Binding-site contacts:
Ligand atom O6 contacts residue GLU445 of chain 1.B at 2.6 Å (salt-bridge).
Ligand atom C3 contacts residue GLN34 of chain 1.B at 3.7 Å.
Ligand atom O4 contacts residue TRP438 of chain 1.B at 3.1 Å.
Ligand atom C2 contacts residue GOL1 of chain 1.K at 3.6 Å.
Ligand atom C6 contacts residue PHE454 of chain 1.B at 3.6 Å (hydrophobic).
Ligand atom C5 contacts residue TYR320 of chain 1.B at 3.2 Å (hydrophobic).
Ligand atom O3 contacts residue HIS135 of chain 1.B at 3.0 Å.
Ligand atom F2 contacts residue HIS135 of chain 1.B at 3.1 Å.
Ligand atom C5 contacts residue TRP438 of chain 1.B at 3.7 Å (hydrophobic).
Ligand atom C2 contacts residue GLU391 of chain 1.B at 2.3 Å.
Ligand atom C4 contacts residue GLU391 of chain 1.B at 3.6 Å.
Ligand atom C4 contacts residue GLU445 of chain 1.B at 3.6 Å.
Ligand atom C1 contacts residue GOL1 of chain 1.K at 3.4 Å.
Ligand atom C3 contacts residue TRP438 of chain 1.B at 3.7 Å (hydrophobic).
Ligand atom O5 contacts residue GLU391 of chain 1.B at 2.3 Å (salt-bridge).
Ligand atom O4 contacts residue GLN34 of chain 1.B at 2.9 Å (h-bond).
Ligand atom C6 contacts residue GOL1 of chain 1.K at 3.8 Å.
Ligand atom F2 contacts residue TYR136 of chain 1.B at 3.9 Å.
Ligand atom O4 contacts residue GLU445 of chain 1.B at 2.6 Å (salt-bridge).
Ligand atom F2 contacts residue GLU391 of chain 1.B at 2.6 Å.
Ligand atom O4 contacts residue TRP446 of chain 1.B at 3.8 Å.
Ligand atom F2 contacts residue ASN180 of chain 1.B at 3.0 Å.
Ligand atom O3 contacts residue TRP446 of chain 1.B at 2.9 Å (h-bond).
Ligand atom C1 contacts residue GLU181 of chain 1.B at 3.6 Å.
Ligand atom C5 contacts residue GLU391 of chain 1.B at 3.0 Å.
Ligand atom C6 contacts residue TYR320 of chain 1.B at 3.4 Å (hydrophobic).
Ligand atom C2 contacts residue GLU181 of chain 1.B at 3.8 Å.
Ligand atom O6 contacts residue TRP363 of chain 1.B at 3.7 Å.
Ligand atom C3 contacts residue GLU391 of chain 1.B at 2.9 Å.
Ligand atom O6 contacts residue GOL1 of chain 1.K at 2.6 Å (h-bond).
Ligand atom C3 contacts residue HIS135 of chain 1.B at 3.9 Å.
Ligand atom C1 contacts residue TYR320 of chain 1.B at 3.6 Å (hydrophobic).
Ligand atom O5 contacts residue TYR320 of chain 1.B at 2.9 Å (h-bond).
Ligand atom C2 contacts residue TYR136 of chain 1.B at 3.9 Å (hydrophobic).
Ligand atom O3 contacts residue GLN34 of chain 1.B at 2.6 Å (h-bond).
Ligand atom F2 contacts residue GLU181 of chain 1.B at 3.8 Å.
Ligand atom C6 contacts residue GLU445 of chain 1.B at 3.4 Å.
Ligand atom O5 contacts residue GOL1 of chain 1.K at 3.5 Å (h-bond).
Ligand atom O3 contacts residue TRP438 of chain 1.B at 3.8 Å.
Ligand atom C1 contacts residue GLU391 of chain 1.B at 1.4 Å.

The protein below binds the small molecule below.
Small molecule (SMILES): OC[C@H]1O[C@H](O)[C@H](F)[C@@H](O)[C@@H]1O

Sequence of chain 1.B:
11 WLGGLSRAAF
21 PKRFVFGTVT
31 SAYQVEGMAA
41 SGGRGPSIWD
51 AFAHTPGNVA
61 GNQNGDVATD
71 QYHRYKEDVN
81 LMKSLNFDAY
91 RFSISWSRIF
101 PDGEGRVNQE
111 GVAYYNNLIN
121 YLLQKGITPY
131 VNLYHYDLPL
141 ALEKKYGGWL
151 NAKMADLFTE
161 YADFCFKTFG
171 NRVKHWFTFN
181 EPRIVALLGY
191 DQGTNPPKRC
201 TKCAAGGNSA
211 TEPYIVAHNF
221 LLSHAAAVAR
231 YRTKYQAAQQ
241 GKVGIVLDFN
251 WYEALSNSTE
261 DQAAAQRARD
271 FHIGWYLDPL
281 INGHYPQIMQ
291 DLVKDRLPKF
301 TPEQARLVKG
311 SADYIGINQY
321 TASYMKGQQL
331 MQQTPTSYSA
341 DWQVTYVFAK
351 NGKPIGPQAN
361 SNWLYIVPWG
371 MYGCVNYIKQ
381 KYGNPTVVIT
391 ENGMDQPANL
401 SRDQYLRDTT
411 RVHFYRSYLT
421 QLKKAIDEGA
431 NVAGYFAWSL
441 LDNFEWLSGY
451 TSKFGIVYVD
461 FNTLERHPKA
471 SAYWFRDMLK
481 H